Sequence of chain 36.A:
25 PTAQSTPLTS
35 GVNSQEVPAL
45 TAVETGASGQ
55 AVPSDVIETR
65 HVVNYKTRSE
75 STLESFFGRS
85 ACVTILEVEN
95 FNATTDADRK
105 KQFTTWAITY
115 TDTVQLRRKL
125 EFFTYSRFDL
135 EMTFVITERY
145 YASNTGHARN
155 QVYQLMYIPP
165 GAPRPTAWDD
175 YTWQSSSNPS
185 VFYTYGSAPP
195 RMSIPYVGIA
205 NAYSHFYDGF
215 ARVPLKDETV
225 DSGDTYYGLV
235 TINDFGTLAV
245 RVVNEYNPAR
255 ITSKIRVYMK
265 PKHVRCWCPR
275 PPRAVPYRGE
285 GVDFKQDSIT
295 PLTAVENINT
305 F

Sequence of chain 40.A:
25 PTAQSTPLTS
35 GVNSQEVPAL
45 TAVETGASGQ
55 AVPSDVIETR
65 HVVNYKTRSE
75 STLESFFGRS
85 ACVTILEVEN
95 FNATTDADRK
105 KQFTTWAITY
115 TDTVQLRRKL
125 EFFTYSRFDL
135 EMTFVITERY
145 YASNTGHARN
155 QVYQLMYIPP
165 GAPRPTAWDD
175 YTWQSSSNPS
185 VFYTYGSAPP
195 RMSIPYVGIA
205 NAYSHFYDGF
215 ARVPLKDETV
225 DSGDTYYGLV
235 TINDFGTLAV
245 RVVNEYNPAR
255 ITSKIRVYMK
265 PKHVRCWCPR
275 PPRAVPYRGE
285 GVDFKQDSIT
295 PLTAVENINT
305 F

This protein binds this small molecule.
Small molecule (SMILES): CCCCO[C@]1(C(=O)O)C[C@H](O)[C@@H](NC(C)=O)[C@H]([C@H](O)[C@H](O)CO)O1

Binding-site contacts:
Ligand atom C6 contacts residue ALA146 of chain 36.A at 4.3 Å (hydrophobic).
Ligand atom O1A contacts residue ASN148 of chain 36.A at 4.5 Å.
Ligand atom O1B contacts residue ALA146 of chain 36.A at 4.3 Å.
Ligand atom C1 contacts residue PRO252 of chain 40.A at 4.1 Å (hydrophobic).
Ligand atom O4 contacts residue TYR145 of chain 36.A at 4.1 Å.
Ligand atom C7 contacts residue TYR145 of chain 36.A at 3.9 Å (hydrophobic).
Ligand atom O10 contacts residue ASN96 of chain 40.A at 4.3 Å.
Ligand atom C1 contacts residue ALA146 of chain 36.A at 4.0 Å (hydrophobic).
Ligand atom C10 contacts residue TYR250 of chain 40.A at 2.9 Å (hydrophobic).
Ligand atom O1A contacts residue ALA146 of chain 36.A at 3.2 Å.
Ligand atom C6 contacts residue TYR145 of chain 36.A at 3.4 Å (hydrophobic).
Ligand atom O4 contacts residue PRO252 of chain 40.A at 4.0 Å.
Ligand atom C4 contacts residue TYR250 of chain 40.A at 4.3 Å (hydrophobic).
Ligand atom O1B contacts residue SER147 of chain 36.A at 2.6 Å (h-bond).
Ligand atom O8 contacts residue ALA146 of chain 36.A at 3.4 Å.
Ligand atom C9 contacts residue TYR145 of chain 36.A at 4.2 Å (hydrophobic).
Ligand atom C3 contacts residue PRO252 of chain 40.A at 4.3 Å (hydrophobic).
Ligand atom C5 contacts residue TYR145 of chain 36.A at 3.4 Å (hydrophobic).
Ligand atom O4 contacts residue ASN251 of chain 40.A at 4.3 Å.
Ligand atom C4 contacts residue TYR145 of chain 36.A at 3.6 Å (hydrophobic).
Ligand atom C1 contacts residue SER147 of chain 36.A at 3.6 Å.
Ligand atom O10 contacts residue TYR250 of chain 40.A at 2.3 Å (h-bond).
Ligand atom N5 contacts residue TYR145 of chain 36.A at 2.6 Å (h-bond).
Ligand atom C11 contacts residue TYR145 of chain 36.A at 3.8 Å (hydrophobic).
Ligand atom C11 contacts residue TYR250 of chain 40.A at 3.1 Å (hydrophobic).
Ligand atom C11 contacts residue ARG143 of chain 36.A at 3.9 Å.
Ligand atom N5 contacts residue TYR250 of chain 40.A at 3.9 Å.
Ligand atom O1A contacts residue SER147 of chain 36.A at 3.1 Å (h-bond).
Ligand atom O4 contacts residue TYR250 of chain 40.A at 3.0 Å.
Ligand atom C4 contacts residue PRO252 of chain 40.A at 4.3 Å (hydrophobic).
Ligand atom C8 contacts residue ALA146 of chain 36.A at 4.4 Å (hydrophobic).
Ligand atom O1B contacts residue PRO252 of chain 40.A at 3.4 Å.
Ligand atom O9 contacts residue TYR145 of chain 36.A at 4.3 Å.
Ligand atom C10 contacts residue TYR145 of chain 36.A at 3.6 Å (hydrophobic).